Sequence of chain 1.V:
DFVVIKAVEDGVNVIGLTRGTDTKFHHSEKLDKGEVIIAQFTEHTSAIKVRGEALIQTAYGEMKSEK

A protein and the small-molecule ligand that binds it are described below.
Small molecule (SMILES): N[C@@H](Cc1c[nH]c2ccccc12)C(=O)O

Binding-site contacts:
Ligand atom CB contacts residue SER53 of chain 1.U at 3.5 Å.
Ligand atom CE3 contacts residue HIS33 of chain 1.V at 4.0 Å.
Ligand atom N contacts residue ARG26 of chain 1.U at 4.0 Å.
Ligand atom CZ2 contacts residue ILE55 of chain 1.V at 3.9 Å (hydrophobic).
Ligand atom CH2 contacts residue GLY23 of chain 1.V at 3.4 Å.
Ligand atom CE3 contacts residue THR30 of chain 1.U at 3.9 Å.
Ligand atom C contacts residue THR49 of chain 1.V at 3.4 Å.
Ligand atom CB contacts residue THR25 of chain 1.U at 3.7 Å.
Ligand atom CD1 contacts residue SER53 of chain 1.U at 3.5 Å.
Ligand atom N contacts residue THR25 of chain 1.U at 2.8 Å (h-bond).
Ligand atom NE1 contacts residue ALA46 of chain 1.V at 3.9 Å.
Ligand atom C contacts residue THR52 of chain 1.V at 3.9 Å.
Ligand atom N contacts residue ASP29 of chain 1.U at 3.0 Å (salt-bridge).
Ligand atom N contacts residue GLY27 of chain 1.U at 2.8 Å (h-bond).
Ligand atom O contacts residue THR49 of chain 1.V at 3.5 Å (h-bond).
Ligand atom O contacts residue THR25 of chain 1.U at 4.0 Å.
Ligand atom CZ3 contacts residue GLY23 of chain 1.V at 3.5 Å.
Ligand atom CA contacts residue GLY27 of chain 1.U at 3.5 Å.
Ligand atom CH2 contacts residue ILE22 of chain 1.V at 4.0 Å (hydrophobic).
Ligand atom CG contacts residue SER53 of chain 1.U at 3.9 Å.
Ligand atom CZ3 contacts residue HIS34 of chain 1.V at 3.8 Å.
Ligand atom CA contacts residue THR30 of chain 1.U at 3.3 Å.
Ligand atom CE3 contacts residue HIS34 of chain 1.V at 3.8 Å.
Ligand atom OXT contacts residue HIS51 of chain 1.V at 3.7 Å.
Ligand atom O contacts residue SER53 of chain 1.U at 3.0 Å (h-bond).
Ligand atom CD1 contacts residue THR49 of chain 1.V at 3.8 Å.
Ligand atom NE1 contacts residue GLN47 of chain 1.V at 2.9 Å (h-bond).
Ligand atom CZ2 contacts residue THR52 of chain 1.V at 4.0 Å.
Ligand atom OXT contacts residue GLY27 of chain 1.U at 3.9 Å.
Ligand atom N contacts residue THR30 of chain 1.U at 3.0 Å (h-bond).
Ligand atom C contacts residue SER53 of chain 1.U at 3.6 Å.
Ligand atom C contacts residue GLY27 of chain 1.U at 3.5 Å.
Ligand atom CA contacts residue THR25 of chain 1.U at 3.8 Å.
Ligand atom O contacts residue GLY27 of chain 1.U at 3.0 Å (h-bond).
Ligand atom CB contacts residue THR30 of chain 1.U at 3.5 Å.
Ligand atom OXT contacts residue THR49 of chain 1.V at 2.5 Å (h-bond).
Ligand atom OXT contacts residue THR52 of chain 1.V at 2.8 Å (h-bond).
Ligand atom CA contacts residue SER53 of chain 1.U at 4.0 Å.
Ligand atom O contacts residue ARG26 of chain 1.U at 3.5 Å.
Ligand atom CD1 contacts residue GLN47 of chain 1.V at 3.6 Å.

Sequence of chain 1.U:
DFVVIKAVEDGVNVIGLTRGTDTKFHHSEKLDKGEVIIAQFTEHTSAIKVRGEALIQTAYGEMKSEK